Sequence of chain 1.V:
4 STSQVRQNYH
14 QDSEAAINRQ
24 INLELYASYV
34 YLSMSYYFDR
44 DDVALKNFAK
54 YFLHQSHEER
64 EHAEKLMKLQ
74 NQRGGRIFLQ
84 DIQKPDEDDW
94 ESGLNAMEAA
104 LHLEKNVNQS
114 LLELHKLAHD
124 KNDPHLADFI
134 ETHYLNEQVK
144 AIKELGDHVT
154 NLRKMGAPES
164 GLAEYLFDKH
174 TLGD

Sequence of chain 1.W:
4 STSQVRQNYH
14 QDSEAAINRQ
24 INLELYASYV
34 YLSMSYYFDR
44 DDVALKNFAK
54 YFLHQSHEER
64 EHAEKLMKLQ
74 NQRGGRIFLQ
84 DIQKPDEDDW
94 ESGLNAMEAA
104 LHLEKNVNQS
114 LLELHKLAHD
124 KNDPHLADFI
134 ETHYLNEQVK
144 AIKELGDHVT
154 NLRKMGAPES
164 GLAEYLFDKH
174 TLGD

A protein and the small-molecule ligand that binds it are described below.
Small molecule (SMILES): O=C(NO)c1cccc(C(=O)NO)c1

Binding-site contacts:
Ligand atom C02 contacts residue NI1 of chain 1.TC at 2.8 Å.
Ligand atom C06 contacts residue ASP123 of chain 1.W at 3.1 Å.
Ligand atom O01 contacts residue HIS122 of chain 1.W at 2.6 Å.
Ligand atom O04 contacts residue HIS122 of chain 1.X at 4.0 Å.
Ligand atom O04 contacts residue NI1 of chain 1.TC at 2.0 Å (h-bond).
Ligand atom C02 contacts residue HIS122 of chain 1.V at 4.4 Å.
Ligand atom O04 contacts residue HIS122 of chain 1.V at 2.4 Å (h-bond).
Ligand atom O04 contacts residue HIS122 of chain 1.W at 2.5 Å.
Ligand atom C06 contacts residue HIS122 of chain 1.W at 4.5 Å.
Ligand atom N03 contacts residue HIS122 of chain 1.W at 2.9 Å.
Ligand atom C02 contacts residue HIS122 of chain 1.W at 3.0 Å.
Ligand atom O01 contacts residue NI1 of chain 1.TC at 2.0 Å (h-bond).
Ligand atom N03 contacts residue HIS122 of chain 1.V at 3.8 Å.
Ligand atom N03 contacts residue NI1 of chain 1.TC at 2.9 Å (h-bond).
Ligand atom O01 contacts residue HIS122 of chain 1.X at 3.0 Å.
Ligand atom C02 contacts residue HIS122 of chain 1.X at 4.2 Å.
Ligand atom O01 contacts residue HIS122 of chain 1.V at 3.9 Å.
Ligand atom C05 contacts residue NI1 of chain 1.TC at 4.2 Å.
Ligand atom C05 contacts residue HIS122 of chain 1.W at 4.1 Å.
Ligand atom C05 contacts residue ASP123 of chain 1.W at 4.2 Å.
Ligand atom C07 contacts residue ASP123 of chain 1.W at 3.4 Å.

Sequence of chain 1.X:
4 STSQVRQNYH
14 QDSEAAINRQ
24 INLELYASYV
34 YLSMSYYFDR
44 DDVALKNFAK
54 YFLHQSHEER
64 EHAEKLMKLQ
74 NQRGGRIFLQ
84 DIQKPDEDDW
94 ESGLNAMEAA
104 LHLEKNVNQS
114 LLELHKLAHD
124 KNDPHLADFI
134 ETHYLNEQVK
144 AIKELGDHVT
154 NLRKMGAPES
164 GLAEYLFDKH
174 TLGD